This protein binds this small molecule.
Small molecule (SMILES): CC(=O)N[C@@H]1[C@@H](O)[C@H](O)[C@@H](CO)O[C@H]1O

Sequence of chain 1.A:
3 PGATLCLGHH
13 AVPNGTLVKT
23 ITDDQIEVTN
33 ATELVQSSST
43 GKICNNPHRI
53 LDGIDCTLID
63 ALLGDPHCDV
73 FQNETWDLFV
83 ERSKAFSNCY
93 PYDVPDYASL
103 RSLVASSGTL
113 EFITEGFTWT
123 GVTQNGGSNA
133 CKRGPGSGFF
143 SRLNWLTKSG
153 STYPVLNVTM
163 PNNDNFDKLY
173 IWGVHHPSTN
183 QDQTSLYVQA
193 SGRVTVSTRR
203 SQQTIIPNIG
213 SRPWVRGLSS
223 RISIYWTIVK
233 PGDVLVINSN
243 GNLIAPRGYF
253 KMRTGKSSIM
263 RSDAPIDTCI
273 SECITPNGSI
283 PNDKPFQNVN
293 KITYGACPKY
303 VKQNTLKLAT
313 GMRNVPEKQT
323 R

Binding-site contacts:
Ligand atom C3 contacts residue PHE114 of chain 1.A at 4.3 Å (hydrophobic).
Ligand atom C1 contacts residue PHE114 of chain 1.A at 3.7 Å (hydrophobic).
Ligand atom C7 contacts residue ASN75 of chain 1.A at 3.3 Å.
Ligand atom C1 contacts residue ASN75 of chain 1.A at 1.5 Å.
Ligand atom O5 contacts residue ASN75 of chain 1.A at 2.4 Å (h-bond).
Ligand atom C5 contacts residue ASN75 of chain 1.A at 3.8 Å.
Ligand atom O5 contacts residue PHE114 of chain 1.A at 4.0 Å.
Ligand atom C8 contacts residue ASN75 of chain 1.A at 4.4 Å.
Ligand atom C2 contacts residue ASN75 of chain 1.A at 2.4 Å.
Ligand atom C8 contacts residue GLN74 of chain 1.A at 3.2 Å.
Ligand atom C5 contacts residue PHE114 of chain 1.A at 4.0 Å (hydrophobic).
Ligand atom C3 contacts residue ASN75 of chain 1.A at 3.8 Å.
Ligand atom C4 contacts residue ASN75 of chain 1.A at 4.3 Å.
Ligand atom N2 contacts residue ASN75 of chain 1.A at 2.8 Å (h-bond).
Ligand atom O7 contacts residue ASN75 of chain 1.A at 3.4 Å (h-bond).